Sequence of chain 1.A:
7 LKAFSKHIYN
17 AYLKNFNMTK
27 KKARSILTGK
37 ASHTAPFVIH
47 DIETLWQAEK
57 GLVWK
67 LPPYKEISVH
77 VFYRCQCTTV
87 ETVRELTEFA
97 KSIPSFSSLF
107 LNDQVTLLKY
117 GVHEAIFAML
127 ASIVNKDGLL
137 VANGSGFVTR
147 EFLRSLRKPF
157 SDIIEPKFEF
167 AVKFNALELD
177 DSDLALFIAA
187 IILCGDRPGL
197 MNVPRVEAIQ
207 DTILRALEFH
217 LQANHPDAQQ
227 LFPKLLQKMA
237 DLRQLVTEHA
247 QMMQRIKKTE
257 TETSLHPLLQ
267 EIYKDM

A protein and the small-molecule ligand that binds it are described below.
Small molecule (SMILES): CCCCCCCO[C@@H]1O[C@H](CO)[C@@H](O)[C@H](O)[C@H]1O

Binding-site contacts:
Ligand atom O6 contacts residue THR112 of chain 1.A at 3.9 Å.
Ligand atom C13 contacts residue PHE106 of chain 1.A at 3.7 Å (hydrophobic).
Ligand atom C12 contacts residue LEU107 of chain 1.A at 4.5 Å (hydrophobic).
Ligand atom C11 contacts residue LEU107 of chain 1.A at 4.4 Å (hydrophobic).
Ligand atom C7 contacts residue ASN108 of chain 1.A at 4.3 Å.
Ligand atom C6 contacts residue VAL111 of chain 1.A at 4.4 Å (hydrophobic).
Ligand atom C1 contacts residue ASN108 of chain 1.A at 4.2 Å.
Ligand atom C5 contacts residue ASN108 of chain 1.A at 4.3 Å.
Ligand atom O6 contacts residue ASN108 of chain 1.A at 2.7 Å (h-bond).
Ligand atom C13 contacts residue ASN108 of chain 1.A at 4.4 Å.
Ligand atom C10 contacts residue ASN108 of chain 1.A at 4.4 Å.
Ligand atom C11 contacts residue ASN108 of chain 1.A at 4.1 Å.
Ligand atom O6 contacts residue B7G1 of chain 1.E at 4.3 Å.
Ligand atom C3 contacts residue B7G1 of chain 1.E at 3.6 Å.
Ligand atom O1 contacts residue ASN108 of chain 1.A at 3.8 Å.
Ligand atom C8 contacts residue ASN108 of chain 1.A at 4.2 Å.
Ligand atom C6 contacts residue THR112 of chain 1.A at 3.5 Å.
Ligand atom O3 contacts residue B7G1 of chain 1.E at 4.3 Å.
Ligand atom O6 contacts residue VAL111 of chain 1.A at 3.3 Å.
Ligand atom C13 contacts residue LEU107 of chain 1.A at 3.4 Å (hydrophobic).
Ligand atom O4 contacts residue B7G1 of chain 1.E at 2.6 Å (h-bond).
Ligand atom O5 contacts residue ASN108 of chain 1.A at 3.3 Å.
Ligand atom C6 contacts residue ASN108 of chain 1.A at 3.4 Å.
Ligand atom C4 contacts residue B7G1 of chain 1.E at 3.5 Å.
Ligand atom C9 contacts residue ASN108 of chain 1.A at 4.3 Å.
Ligand atom C5 contacts residue B7G1 of chain 1.E at 3.9 Å.